The protein below binds the small molecule below.
Small molecule (SMILES): C[C@H]1O[C@@H](n2cnc3c(N)ncnc32)[C@H](O)[C@@H]1O

Sequence of chain 1.D:
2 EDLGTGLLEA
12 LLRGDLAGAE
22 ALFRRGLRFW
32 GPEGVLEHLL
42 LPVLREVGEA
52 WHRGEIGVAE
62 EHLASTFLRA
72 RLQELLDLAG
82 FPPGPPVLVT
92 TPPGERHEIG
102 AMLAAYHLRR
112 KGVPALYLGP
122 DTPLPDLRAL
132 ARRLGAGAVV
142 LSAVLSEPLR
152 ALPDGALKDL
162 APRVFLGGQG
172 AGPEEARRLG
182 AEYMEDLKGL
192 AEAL

Sequence of chain 1.C:
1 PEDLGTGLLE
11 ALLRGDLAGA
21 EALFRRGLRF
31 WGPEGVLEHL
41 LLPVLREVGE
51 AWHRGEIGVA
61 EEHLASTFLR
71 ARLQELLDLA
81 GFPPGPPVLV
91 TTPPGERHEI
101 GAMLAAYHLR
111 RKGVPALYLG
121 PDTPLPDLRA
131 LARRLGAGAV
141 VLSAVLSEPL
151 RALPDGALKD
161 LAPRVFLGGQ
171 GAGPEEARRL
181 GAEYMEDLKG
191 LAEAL

Binding-site contacts:
Ligand atom O2' contacts residue VAL59 of chain 1.C at 3.3 Å.
Ligand atom C2 contacts residue ASP122 of chain 1.D at 3.4 Å.
Ligand atom C2' contacts residue TRP52 of chain 1.C at 3.7 Å (hydrophobic).
Ligand atom C2 contacts residue VAL59 of chain 1.C at 3.9 Å (hydrophobic).
Ligand atom C6 contacts residue PRO124 of chain 1.D at 3.9 Å (hydrophobic).
Ligand atom O4' contacts residue B121 of chain 1.J at 3.3 Å.
Ligand atom C6 contacts residue B121 of chain 1.J at 4.0 Å.
Ligand atom O3' contacts residue TRP52 of chain 1.C at 3.5 Å.
Ligand atom N6 contacts residue PRO124 of chain 1.D at 3.9 Å.
Ligand atom N7 contacts residue VAL59 of chain 1.C at 4.1 Å.
Ligand atom C4' contacts residue B121 of chain 1.J at 3.2 Å.
Ligand atom O2' contacts residue TRP52 of chain 1.C at 4.0 Å.
Ligand atom C2 contacts residue HIS63 of chain 1.C at 3.9 Å.
Ligand atom C2' contacts residue VAL59 of chain 1.C at 4.0 Å (hydrophobic).
Ligand atom C3' contacts residue GLU62 of chain 1.C at 4.1 Å.
Ligand atom N1 contacts residue ASP122 of chain 1.D at 3.9 Å.
Ligand atom N3 contacts residue VAL59 of chain 1.C at 3.3 Å.
Ligand atom N9 contacts residue VAL59 of chain 1.C at 3.8 Å.
Ligand atom C1' contacts residue VAL59 of chain 1.C at 3.9 Å (hydrophobic).
Ligand atom C1' contacts residue GLU62 of chain 1.C at 3.5 Å.
Ligand atom C4' contacts residue GLU62 of chain 1.C at 3.9 Å.
Ligand atom C5 contacts residue B121 of chain 1.J at 3.5 Å.
Ligand atom O4' contacts residue GLU62 of chain 1.C at 4.1 Å.
Ligand atom N3 contacts residue B121 of chain 1.J at 3.8 Å.
Ligand atom N7 contacts residue B121 of chain 1.J at 3.4 Å.
Ligand atom O2' contacts residue GLU62 of chain 1.C at 2.7 Å (salt-bridge).
Ligand atom C8 contacts residue B121 of chain 1.J at 3.5 Å.
Ligand atom C8 contacts residue TRP52 of chain 1.C at 3.6 Å (hydrophobic).
Ligand atom C5' contacts residue B121 of chain 1.J at 2.0 Å.
Ligand atom C4 contacts residue B121 of chain 1.J at 4.0 Å.
Ligand atom C1' contacts residue B121 of chain 1.J at 3.7 Å.
Ligand atom C8 contacts residue VAL59 of chain 1.C at 3.9 Å (hydrophobic).
Ligand atom C2 contacts residue PRO124 of chain 1.D at 4.2 Å (hydrophobic).
Ligand atom C4 contacts residue VAL59 of chain 1.C at 3.5 Å (hydrophobic).
Ligand atom N1 contacts residue PRO124 of chain 1.D at 3.8 Å.
Ligand atom N3 contacts residue HIS63 of chain 1.C at 3.4 Å.
Ligand atom O3' contacts residue GLU62 of chain 1.C at 3.2 Å.
Ligand atom N9 contacts residue B121 of chain 1.J at 3.9 Å.
Ligand atom C3' contacts residue TRP52 of chain 1.C at 3.4 Å (hydrophobic).
Ligand atom C2' contacts residue GLU62 of chain 1.C at 3.5 Å.